Binding-site contacts:
Ligand atom C8 contacts residue SER415 of chain 3.A at 4.0 Å.
Ligand atom O7 contacts residue ASN232 of chain 3.A at 4.0 Å.
Ligand atom C2 contacts residue SER415 of chain 3.A at 3.5 Å.
Ligand atom C5 contacts residue ASN232 of chain 3.A at 3.7 Å.
Ligand atom O6 contacts residue CYS347 of chain 3.A at 3.8 Å.
Ligand atom C8 contacts residue ASN346 of chain 3.A at 3.3 Å.
Ligand atom O3 contacts residue GLN408 of chain 3.A at 2.8 Å (h-bond).
Ligand atom N2 contacts residue ASN232 of chain 3.A at 2.9 Å (h-bond).
Ligand atom C7 contacts residue SER415 of chain 3.A at 3.8 Å.
Ligand atom C5 contacts residue GLU181 of chain 3.A at 3.6 Å.
Ligand atom O6 contacts residue SER179 of chain 3.A at 3.2 Å.
Ligand atom O3 contacts residue LYS35 of chain 3.A at 3.6 Å.
Ligand atom O5 contacts residue ASN232 of chain 3.A at 2.4 Å (h-bond).
Ligand atom O5 contacts residue GLU181 of chain 3.A at 3.9 Å.
Ligand atom C6 contacts residue GLY348 of chain 3.A at 4.0 Å.
Ligand atom C8 contacts residue LEU231 of chain 3.A at 4.0 Å (hydrophobic).
Ligand atom C6 contacts residue NAG1 of chain 3.N at 3.7 Å.
Ligand atom C4 contacts residue VAL414 of chain 3.A at 3.9 Å (hydrophobic).
Ligand atom C3 contacts residue ASN232 of chain 3.A at 3.8 Å.
Ligand atom C1 contacts residue SER415 of chain 3.A at 3.6 Å.
Ligand atom C7 contacts residue ASN346 of chain 3.A at 3.8 Å.
Ligand atom O7 contacts residue ASN346 of chain 3.A at 3.9 Å.
Ligand atom O3 contacts residue GLU181 of chain 3.A at 3.6 Å.
Ligand atom O4 contacts residue VAL414 of chain 3.A at 3.8 Å.
Ligand atom C5 contacts residue NAG1 of chain 3.N at 4.0 Å.
Ligand atom O6 contacts residue GLU181 of chain 3.A at 3.4 Å (salt-bridge).
Ligand atom C6 contacts residue SER179 of chain 3.A at 3.7 Å.
Ligand atom O4 contacts residue LYS35 of chain 3.A at 3.3 Å.
Ligand atom O5 contacts residue NAG1 of chain 3.N at 3.4 Å (h-bond).
Ligand atom C3 contacts residue VAL414 of chain 3.A at 3.9 Å (hydrophobic).
Ligand atom N2 contacts residue SER415 of chain 3.A at 2.8 Å (h-bond).
Ligand atom C2 contacts residue ASN232 of chain 3.A at 2.5 Å.
Ligand atom O6 contacts residue GLY348 of chain 3.A at 2.8 Å (h-bond).
Ligand atom C5 contacts residue VAL414 of chain 3.A at 3.4 Å (hydrophobic).
Ligand atom C4 contacts residue GLU181 of chain 3.A at 4.0 Å.
Ligand atom C1 contacts residue GLU181 of chain 3.A at 3.6 Å.
Ligand atom C7 contacts residue ASN232 of chain 3.A at 3.7 Å.
Ligand atom C3 contacts residue SER415 of chain 3.A at 3.6 Å.
Ligand atom C1 contacts residue ASN232 of chain 3.A at 1.4 Å.
Ligand atom O7 contacts residue PRO182 of chain 3.A at 3.6 Å.

Sequence of chain 3.A:
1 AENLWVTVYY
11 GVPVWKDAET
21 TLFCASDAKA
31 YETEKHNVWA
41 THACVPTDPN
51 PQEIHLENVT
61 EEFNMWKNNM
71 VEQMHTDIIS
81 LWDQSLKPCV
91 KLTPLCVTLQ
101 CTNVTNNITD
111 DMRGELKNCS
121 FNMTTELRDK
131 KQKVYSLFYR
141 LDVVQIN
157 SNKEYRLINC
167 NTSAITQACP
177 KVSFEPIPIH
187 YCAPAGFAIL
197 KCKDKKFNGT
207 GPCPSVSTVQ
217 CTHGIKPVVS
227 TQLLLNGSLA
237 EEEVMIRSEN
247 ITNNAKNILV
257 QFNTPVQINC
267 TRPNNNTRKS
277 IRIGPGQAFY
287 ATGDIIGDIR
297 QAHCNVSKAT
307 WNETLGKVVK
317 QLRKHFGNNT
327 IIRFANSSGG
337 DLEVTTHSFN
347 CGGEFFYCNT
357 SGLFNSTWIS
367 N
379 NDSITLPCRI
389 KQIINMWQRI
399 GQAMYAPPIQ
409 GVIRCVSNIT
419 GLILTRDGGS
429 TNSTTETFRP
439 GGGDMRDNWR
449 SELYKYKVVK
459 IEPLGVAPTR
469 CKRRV

The protein below binds the small molecule below.
Small molecule (SMILES): CC(=O)N[C@H]1[C@H](O[C@H]2[C@H](O)[C@@H](NC(C)=O)CO[C@@H]2CO)O[C@H](CO)[C@@H](O[C@@H]2O[C@H](CO[C@H]3O[C@H](CO)[C@@H](O)[C@H](O)[C@@H]3O)[C@@H](O)[C@H](O[C@H]3O[C@H](CO)[C@@H](O)[C@H](O)[C@@H]3O[C@H]3O[C@H](CO)[C@@H](O)[C@H](O)[C@@H]3O)[C@@H]2O)[C@@H]1O